Binding-site contacts:
Ligand atom OAF contacts residue GLU149 of chain 1.G at 3.4 Å (salt-bridge).
Ligand atom NBC contacts residue MG1 of chain 1.GA at 3.5 Å.
Ligand atom OAG contacts residue LYS82 of chain 1.G at 3.5 Å.
Ligand atom OAI contacts residue THR154 of chain 1.G at 3.5 Å (h-bond).
Ligand atom N1 contacts residue PHE202 of chain 1.G at 3.3 Å.
Ligand atom OAI contacts residue LYS156 of chain 1.G at 3.2 Å (salt-bridge).
Ligand atom O6 contacts residue LYS181 of chain 1.G at 3.0 Å (salt-bridge).
Ligand atom OAJ contacts residue THR154 of chain 1.G at 3.0 Å (h-bond).
Ligand atom OAF contacts residue THR157 of chain 1.G at 3.4 Å.
Ligand atom O6 contacts residue ALA201 of chain 1.G at 3.5 Å (h-bond).
Ligand atom OAH contacts residue GLY83 of chain 1.G at 3.6 Å (h-bond).
Ligand atom OAI contacts residue THR157 of chain 1.G at 2.8 Å (h-bond).
Ligand atom C6 contacts residue PHE202 of chain 1.G at 3.5 Å (hydrophobic).
Ligand atom OAG contacts residue ARG215 of chain 1.G at 2.7 Å (salt-bridge).
Ligand atom OAD contacts residue ASP209 of chain 1.G at 2.8 Å (salt-bridge).
Ligand atom O6 contacts residue PHE202 of chain 1.G at 3.5 Å.
Ligand atom CAU contacts residue MG1 of chain 1.GA at 2.9 Å.
Ligand atom N1 contacts residue VAL203 of chain 1.G at 2.9 Å (h-bond).
Ligand atom OAD contacts residue ARG215 of chain 1.G at 3.3 Å (salt-bridge).
Ligand atom O6 contacts residue VAL203 of chain 1.G at 3.4 Å (h-bond).
Ligand atom N2 contacts residue ASP209 of chain 1.G at 3.0 Å (salt-bridge).
Ligand atom OAJ contacts residue GLY155 of chain 1.G at 2.8 Å (h-bond).
Ligand atom N2 contacts residue VAL203 of chain 1.G at 2.7 Å (h-bond).
Ligand atom CAM contacts residue ARG117 of chain 1.G at 3.1 Å.
Ligand atom OAJ contacts residue ASP153 of chain 1.G at 2.7 Å (salt-bridge).
Ligand atom CAP contacts residue MG1 of chain 1.GA at 3.4 Å.
Ligand atom C2 contacts residue PHE202 of chain 1.G at 3.5 Å (hydrophobic).
Ligand atom C2 contacts residue VAL203 of chain 1.G at 3.2 Å (hydrophobic).
Ligand atom OAB contacts residue MG1 of chain 1.GA at 2.0 Å.
Ligand atom OAG contacts residue ARG117 of chain 1.G at 2.7 Å (salt-bridge).
Ligand atom PBE contacts residue ARG215 of chain 1.G at 3.6 Å.
Ligand atom PBE contacts residue ARG117 of chain 1.G at 3.5 Å.
Ligand atom N2 contacts residue LEU208 of chain 1.G at 3.5 Å.
Ligand atom OAH contacts residue ARG117 of chain 1.G at 3.4 Å (salt-bridge).
Ligand atom OAD contacts residue MG1 of chain 1.GA at 2.3 Å.
Ligand atom CAN contacts residue ILE151 of chain 1.G at 3.5 Å (hydrophobic).
Ligand atom PBF contacts residue THR154 of chain 1.G at 3.5 Å.
Ligand atom OAT contacts residue MG1 of chain 1.FA at 3.5 Å.
Ligand atom OAE contacts residue THR154 of chain 1.G at 2.8 Å (h-bond).
Ligand atom OAI contacts residue GLY155 of chain 1.G at 3.6 Å (h-bond).

Sequence of chain 1.G:
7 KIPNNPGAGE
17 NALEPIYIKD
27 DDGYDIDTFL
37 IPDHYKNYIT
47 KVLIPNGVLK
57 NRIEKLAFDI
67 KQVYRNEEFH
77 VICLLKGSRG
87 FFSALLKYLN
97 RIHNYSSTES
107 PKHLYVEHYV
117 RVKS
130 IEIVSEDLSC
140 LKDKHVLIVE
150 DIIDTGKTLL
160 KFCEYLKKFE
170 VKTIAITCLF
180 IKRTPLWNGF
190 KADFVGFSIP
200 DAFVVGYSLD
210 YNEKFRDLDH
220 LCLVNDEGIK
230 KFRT

The small molecule below binds the protein below.
Small molecule (SMILES): Nc1nc2c(ncn2[C@@H]2CN(C(=O)CCP(=O)(O)O)C[C@H]2OC[C@@H](O)P(=O)(O)O)c(=O)[nH]1